Binding-site contacts:
Ligand atom C17 contacts residue GLU72 of chain 1.A at 3.2 Å.
Ligand atom C18 contacts residue ILE99 of chain 1.A at 3.6 Å (hydrophobic).
Ligand atom C54 contacts residue ILE146 of chain 1.A at 3.1 Å (hydrophobic).
Ligand atom N21 contacts residue MET76 of chain 1.A at 3.5 Å (h-bond).
Ligand atom N3 contacts residue PHE103 of chain 1.A at 3.6 Å.
Ligand atom N51 contacts residue ILE146 of chain 1.A at 3.2 Å (h-bond).
Ligand atom C17 contacts residue MET76 of chain 1.A at 3.6 Å (hydrophobic).
Ligand atom C11 contacts residue PHE168 of chain 1.A at 3.3 Å (hydrophobic).
Ligand atom N8 contacts residue ALA55 of chain 1.A at 3.6 Å.
Ligand atom C25 contacts residue ASP167 of chain 1.A at 3.4 Å.
Ligand atom C6 contacts residue LEU34 of chain 1.A at 3.5 Å (hydrophobic).
Ligand atom C53 contacts residue ASP167 of chain 1.A at 3.3 Å.
Ligand atom C22 contacts residue ASP167 of chain 1.A at 3.5 Å.
Ligand atom C20 contacts residue THR101 of chain 1.A at 3.7 Å.
Ligand atom N3 contacts residue MET104 of chain 1.A at 3.0 Å (h-bond).
Ligand atom N13 contacts residue THR101 of chain 1.A at 3.1 Å (h-bond).
Ligand atom C50 contacts residue ILE146 of chain 1.A at 2.5 Å (hydrophobic).
Ligand atom C52 contacts residue HIS147 of chain 1.A at 3.3 Å.
Ligand atom C12 contacts residue PHE168 of chain 1.A at 3.6 Å (hydrophobic).
Ligand atom C46 contacts residue ILE79 of chain 1.A at 3.6 Å (hydrophobic).
Ligand atom N10 contacts residue PHE168 of chain 1.A at 3.4 Å.
Ligand atom C20 contacts residue LYS57 of chain 1.A at 3.7 Å.
Ligand atom C16 contacts residue MET76 of chain 1.A at 3.6 Å (hydrophobic).
Ligand atom O29 contacts residue ASP167 of chain 1.A at 3.0 Å (salt-bridge).
Ligand atom C16 contacts residue GLU72 of chain 1.A at 3.4 Å.
Ligand atom C1 contacts residue LEU34 of chain 1.A at 3.7 Å (hydrophobic).
Ligand atom N51 contacts residue HIS147 of chain 1.A at 3.6 Å.
Ligand atom C54 contacts residue HIS147 of chain 1.A at 3.3 Å.
Ligand atom N21 contacts residue GLU72 of chain 1.A at 2.8 Å (salt-bridge).
Ligand atom C14 contacts residue THR101 of chain 1.A at 3.5 Å.
Ligand atom C19 contacts residue THR101 of chain 1.A at 3.4 Å.
Ligand atom C23 contacts residue ASP167 of chain 1.A at 3.7 Å.
Ligand atom O29 contacts residue VAL85 of chain 1.A at 3.2 Å.
Ligand atom C2 contacts residue MET104 of chain 1.A at 3.2 Å (hydrophobic).
Ligand atom C52 contacts residue ASP167 of chain 1.A at 3.0 Å.
Ligand atom O29 contacts residue ALA166 of chain 1.A at 3.4 Å.
Ligand atom C25 contacts residue VAL85 of chain 1.A at 3.7 Å (hydrophobic).
Ligand atom C29 contacts residue GLU72 of chain 1.A at 3.4 Å.
Ligand atom C9 contacts residue PHE168 of chain 1.A at 3.7 Å (hydrophobic).
Ligand atom C20 contacts residue ALA55 of chain 1.A at 3.6 Å (hydrophobic).

A protein and the small-molecule ligand that binds it are described below.
Small molecule (SMILES): Cc1ccc(NC(=O)c2ccc(CN3CCN(C)CC3)cc2)cc1Nc1nccc(-c2cccnc2)n1

Sequence of chain 1.A:
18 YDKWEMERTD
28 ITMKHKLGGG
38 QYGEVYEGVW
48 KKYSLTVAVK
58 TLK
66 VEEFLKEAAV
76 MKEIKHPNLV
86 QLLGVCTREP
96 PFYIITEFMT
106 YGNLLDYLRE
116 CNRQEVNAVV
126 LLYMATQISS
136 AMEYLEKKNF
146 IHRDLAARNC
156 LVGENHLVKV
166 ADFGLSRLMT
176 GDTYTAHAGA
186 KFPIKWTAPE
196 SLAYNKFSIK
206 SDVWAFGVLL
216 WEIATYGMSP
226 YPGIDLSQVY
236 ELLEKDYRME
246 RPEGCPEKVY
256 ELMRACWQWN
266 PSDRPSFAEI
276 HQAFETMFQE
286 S